The small molecule below binds the protein below.
Small molecule (SMILES): CC(C)CCC[C@@H](C)[C@H]1CC[C@H]2[C@@H]3CC=C4C[C@@H](OC(=O)CCC(=O)O)CC[C@]4(C)[C@H]3CC[C@]12C

Binding-site contacts:
Ligand atom CAP contacts residue GLY470 of chain 1.A at 4.0 Å.
Ligand atom CAQ contacts residue GLY470 of chain 1.A at 4.4 Å.
Ligand atom CAK contacts residue LEU467 of chain 1.A at 3.7 Å (hydrophobic).
Ligand atom CAP contacts residue ILE474 of chain 1.A at 4.3 Å (hydrophobic).
Ligand atom OAG contacts residue TRP463 of chain 1.A at 3.1 Å.
Ligand atom CAO contacts residue ILE473 of chain 1.A at 3.9 Å (hydrophobic).
Ligand atom CAB contacts residue ILE473 of chain 1.A at 4.4 Å (hydrophobic).
Ligand atom CAU contacts residue LEU444 of chain 1.A at 4.3 Å (hydrophobic).
Ligand atom CBE contacts residue GLY470 of chain 1.A at 3.8 Å.
Ligand atom CBG contacts residue GLY470 of chain 1.A at 4.4 Å.
Ligand atom CAB contacts residue ILE474 of chain 1.A at 3.5 Å (hydrophobic).
Ligand atom CAR contacts residue TRP463 of chain 1.A at 4.2 Å (hydrophobic).
Ligand atom OAF contacts residue TRP463 of chain 1.A at 3.5 Å (h-bond).
Ligand atom CBC contacts residue TRP463 of chain 1.A at 4.0 Å (hydrophobic).
Ligand atom CAC contacts residue ILE473 of chain 1.A at 3.9 Å (hydrophobic).
Ligand atom CAI contacts residue LEU467 of chain 1.A at 4.2 Å (hydrophobic).
Ligand atom CAJ contacts residue ILE473 of chain 1.A at 3.7 Å (hydrophobic).
Ligand atom OAW contacts residue TRP463 of chain 1.A at 4.3 Å.
Ligand atom CAA contacts residue ILE473 of chain 1.A at 4.5 Å (hydrophobic).
Ligand atom OAH contacts residue TRP463 of chain 1.A at 4.1 Å.
Ligand atom CAY contacts residue TRP463 of chain 1.A at 4.0 Å (hydrophobic).
Ligand atom CAX contacts residue TRP463 of chain 1.A at 4.2 Å (hydrophobic).
Ligand atom CAT contacts residue HIS466 of chain 1.A at 4.4 Å.

Sequence of chain 1.A:
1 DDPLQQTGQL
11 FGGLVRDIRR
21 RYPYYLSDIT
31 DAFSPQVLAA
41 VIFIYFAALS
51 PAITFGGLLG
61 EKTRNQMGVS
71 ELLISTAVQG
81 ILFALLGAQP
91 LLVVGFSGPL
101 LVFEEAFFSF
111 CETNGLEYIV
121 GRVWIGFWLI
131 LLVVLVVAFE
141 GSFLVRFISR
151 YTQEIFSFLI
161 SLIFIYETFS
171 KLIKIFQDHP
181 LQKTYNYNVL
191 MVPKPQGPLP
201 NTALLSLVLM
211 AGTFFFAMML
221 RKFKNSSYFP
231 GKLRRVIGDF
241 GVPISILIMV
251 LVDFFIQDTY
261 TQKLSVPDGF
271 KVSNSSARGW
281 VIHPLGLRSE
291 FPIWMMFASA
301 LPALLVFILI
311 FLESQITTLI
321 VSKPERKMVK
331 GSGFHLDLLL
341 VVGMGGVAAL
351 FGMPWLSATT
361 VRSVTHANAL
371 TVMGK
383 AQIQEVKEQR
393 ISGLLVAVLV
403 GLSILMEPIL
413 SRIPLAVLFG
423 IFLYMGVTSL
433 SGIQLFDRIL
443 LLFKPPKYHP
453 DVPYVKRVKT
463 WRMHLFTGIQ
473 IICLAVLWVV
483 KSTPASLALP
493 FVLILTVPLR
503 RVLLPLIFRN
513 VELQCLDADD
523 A